Sequence of chain 1.B:
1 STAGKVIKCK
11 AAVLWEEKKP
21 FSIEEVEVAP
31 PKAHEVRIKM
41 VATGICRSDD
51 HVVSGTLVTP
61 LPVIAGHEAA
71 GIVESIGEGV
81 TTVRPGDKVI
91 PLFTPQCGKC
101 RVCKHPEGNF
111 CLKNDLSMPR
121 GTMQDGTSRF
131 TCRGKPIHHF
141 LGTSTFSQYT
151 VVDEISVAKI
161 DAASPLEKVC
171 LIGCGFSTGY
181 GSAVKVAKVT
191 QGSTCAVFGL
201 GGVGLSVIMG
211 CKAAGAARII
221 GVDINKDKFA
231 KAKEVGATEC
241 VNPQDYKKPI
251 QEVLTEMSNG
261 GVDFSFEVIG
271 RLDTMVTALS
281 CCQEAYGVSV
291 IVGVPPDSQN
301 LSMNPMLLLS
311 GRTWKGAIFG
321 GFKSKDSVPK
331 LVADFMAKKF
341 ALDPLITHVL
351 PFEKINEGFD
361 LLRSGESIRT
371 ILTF

The protein below binds the small molecule below.
Small molecule (SMILES): OCc1ccc(Br)cc1

Binding-site contacts:
Ligand atom O1 contacts residue ZN1 of chain 1.H at 2.1 Å.
Ligand atom C6 contacts residue PHE93 of chain 1.B at 4.0 Å (hydrophobic).
Ligand atom C1 contacts residue PFB1 of chain 1.K at 0.4 Å.
Ligand atom C3 contacts residue LEU57 of chain 1.B at 4.1 Å (hydrophobic).
Ligand atom C3 contacts residue LEU116 of chain 1.B at 3.6 Å (hydrophobic).
Ligand atom C6 contacts residue SER48 of chain 1.B at 3.9 Å.
Ligand atom C6 contacts residue VAL294 of chain 1.B at 3.9 Å (hydrophobic).
Ligand atom C6 contacts residue PFB1 of chain 1.K at 0.6 Å.
Ligand atom C2 contacts residue LEU116 of chain 1.B at 4.1 Å (hydrophobic).
Ligand atom C2 contacts residue SER48 of chain 1.B at 4.0 Å.
Ligand atom C7 contacts residue PFB1 of chain 1.K at 1.2 Å.
Ligand atom C5 contacts residue PFB1 of chain 1.K at 0.9 Å.
Ligand atom C6 contacts residue NAD1 of chain 1.J at 3.5 Å.
Ligand atom C5 contacts residue ILE318 of chain 1.B at 3.7 Å (hydrophobic).
Ligand atom O1 contacts residue CYS174 of chain 1.B at 3.4 Å (h-bond).
Ligand atom O1 contacts residue PFB1 of chain 1.K at 0.2 Å (h-bond).
Ligand atom C1 contacts residue PHE93 of chain 1.B at 3.8 Å (hydrophobic).
Ligand atom BR4 contacts residue LEU116 of chain 1.B at 3.9 Å.
Ligand atom O1 contacts residue CYS46 of chain 1.B at 3.7 Å.
Ligand atom O1 contacts residue NAD1 of chain 1.J at 3.4 Å.
Ligand atom C5 contacts residue NAD1 of chain 1.J at 4.0 Å.
Ligand atom BR4 contacts residue VAL294 of chain 1.B at 3.7 Å.
Ligand atom C4 contacts residue ILE318 of chain 1.B at 4.2 Å (hydrophobic).
Ligand atom BR4 contacts residue ILE318 of chain 1.B at 4.0 Å.
Ligand atom C1 contacts residue SER48 of chain 1.B at 3.6 Å.
Ligand atom C4 contacts residue LEU116 of chain 1.B at 3.6 Å (hydrophobic).
Ligand atom O1 contacts residue HIS67 of chain 1.B at 3.0 Å (h-bond).
Ligand atom C4 contacts residue PFB1 of chain 1.K at 0.5 Å.
Ligand atom C2 contacts residue PFB1 of chain 1.K at 0.8 Å.
Ligand atom C4 contacts residue VAL294 of chain 1.B at 3.4 Å (hydrophobic).
Ligand atom C7 contacts residue SER48 of chain 1.B at 3.5 Å.
Ligand atom C7 contacts residue CYS174 of chain 1.B at 4.1 Å (hydrophobic).
Ligand atom C5 contacts residue VAL294 of chain 1.B at 3.1 Å (hydrophobic).
Ligand atom BR4 contacts residue PFB1 of chain 1.K at 1.2 Å.
Ligand atom C2 contacts residue LEU141 of chain 1.B at 4.1 Å (hydrophobic).
Ligand atom C7 contacts residue ZN1 of chain 1.H at 3.1 Å.
Ligand atom C3 contacts residue PFB1 of chain 1.K at 0.3 Å.
Ligand atom C7 contacts residue PHE93 of chain 1.B at 3.7 Å (hydrophobic).
Ligand atom O1 contacts residue SER48 of chain 1.B at 2.7 Å (h-bond).
Ligand atom C7 contacts residue HIS67 of chain 1.B at 3.1 Å.

Sequence of chain 1.A:
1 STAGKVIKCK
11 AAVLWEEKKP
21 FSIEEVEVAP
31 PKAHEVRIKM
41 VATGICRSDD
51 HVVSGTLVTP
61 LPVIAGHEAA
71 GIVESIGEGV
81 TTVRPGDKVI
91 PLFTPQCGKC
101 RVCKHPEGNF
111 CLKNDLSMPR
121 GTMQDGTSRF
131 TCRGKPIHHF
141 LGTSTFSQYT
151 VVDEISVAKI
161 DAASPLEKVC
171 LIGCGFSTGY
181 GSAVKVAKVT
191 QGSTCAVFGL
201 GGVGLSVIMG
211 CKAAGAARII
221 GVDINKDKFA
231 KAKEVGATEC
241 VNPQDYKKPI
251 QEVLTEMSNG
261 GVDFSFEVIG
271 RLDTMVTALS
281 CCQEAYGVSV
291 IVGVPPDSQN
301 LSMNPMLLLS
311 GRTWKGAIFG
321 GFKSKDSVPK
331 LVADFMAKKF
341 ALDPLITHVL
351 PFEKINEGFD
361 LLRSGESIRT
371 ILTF